Binding-site contacts:
Ligand atom N contacts residue ACE1 of chain 1.I at 1.3 Å.
Ligand atom CE2 contacts residue ARG394 of chain 1.A at 3.6 Å.
Ligand atom CD2 contacts residue MET391 of chain 1.A at 3.6 Å (hydrophobic).
Ligand atom O contacts residue MET391 of chain 1.A at 3.3 Å.
Ligand atom O contacts residue ARG181 of chain 1.A at 3.5 Å (salt-bridge).
Ligand atom OE1 contacts residue VAL393 of chain 1.A at 3.4 Å.
Ligand atom CA contacts residue ARG181 of chain 1.A at 3.5 Å.
Ligand atom CD contacts residue PRO392 of chain 1.A at 3.6 Å (hydrophobic).
Ligand atom CG contacts residue PHE182 of chain 1.A at 3.4 Å (hydrophobic).
Ligand atom O contacts residue NH21 of chain 1.J at 2.3 Å (h-bond).
Ligand atom O contacts residue PHE182 of chain 1.A at 3.3 Å.
Ligand atom CD1 contacts residue ARG183 of chain 1.A at 3.4 Å.
Ligand atom NE2 contacts residue PRO392 of chain 1.A at 2.9 Å (h-bond).
Ligand atom C contacts residue ARG181 of chain 1.A at 3.6 Å.
Ligand atom CD2 contacts residue LEU389 of chain 1.A at 3.5 Å (hydrophobic).
Ligand atom C contacts residue NH21 of chain 1.J at 3.5 Å.
Ligand atom CG contacts residue ARG181 of chain 1.A at 3.6 Å.
Ligand atom CA contacts residue ACE1 of chain 1.I at 2.4 Å.
Ligand atom CZ contacts residue THR179 of chain 1.A at 3.6 Å.
Ligand atom OD2 contacts residue ARG181 of chain 1.A at 2.8 Å (salt-bridge).
Ligand atom CE2 contacts residue THR179 of chain 1.A at 3.3 Å.
Ligand atom CA contacts residue NH21 of chain 1.J at 2.5 Å.
Ligand atom CD1 contacts residue LEU184 of chain 1.A at 3.6 Å (hydrophobic).
Ligand atom OD2 contacts residue PHE182 of chain 1.A at 3.1 Å.
Ligand atom CB contacts residue MET391 of chain 1.A at 3.5 Å (hydrophobic).
Ligand atom NE2 contacts residue MET391 of chain 1.A at 3.0 Å (h-bond).
Ligand atom C contacts residue MET391 of chain 1.A at 3.3 Å (hydrophobic).
Ligand atom N contacts residue ARG181 of chain 1.A at 2.9 Å (salt-bridge).
Ligand atom O contacts residue LEU262 of chain 1.A at 3.6 Å.
Ligand atom CZ contacts residue ARG394 of chain 1.A at 3.5 Å.
Ligand atom O contacts residue NH21 of chain 1.J at 3.2 Å (h-bond).
Ligand atom CD2 contacts residue PRO360 of chain 1.A at 3.6 Å (hydrophobic).
Ligand atom C contacts residue NH21 of chain 1.J at 1.4 Å.
Ligand atom N contacts residue PRO392 of chain 1.A at 3.1 Å (h-bond).
Ligand atom C contacts residue ACE1 of chain 1.I at 3.1 Å.
Ligand atom N contacts residue ACE1 of chain 1.I at 3.2 Å (h-bond).
Ligand atom N contacts residue NH21 of chain 1.J at 3.3 Å (h-bond).
Ligand atom O contacts residue MET391 of chain 1.A at 3.2 Å.
Ligand atom CD2 contacts residue PRO392 of chain 1.A at 3.4 Å (hydrophobic).
Ligand atom CB contacts residue ARG181 of chain 1.A at 3.7 Å.

Sequence of chain 1.A:
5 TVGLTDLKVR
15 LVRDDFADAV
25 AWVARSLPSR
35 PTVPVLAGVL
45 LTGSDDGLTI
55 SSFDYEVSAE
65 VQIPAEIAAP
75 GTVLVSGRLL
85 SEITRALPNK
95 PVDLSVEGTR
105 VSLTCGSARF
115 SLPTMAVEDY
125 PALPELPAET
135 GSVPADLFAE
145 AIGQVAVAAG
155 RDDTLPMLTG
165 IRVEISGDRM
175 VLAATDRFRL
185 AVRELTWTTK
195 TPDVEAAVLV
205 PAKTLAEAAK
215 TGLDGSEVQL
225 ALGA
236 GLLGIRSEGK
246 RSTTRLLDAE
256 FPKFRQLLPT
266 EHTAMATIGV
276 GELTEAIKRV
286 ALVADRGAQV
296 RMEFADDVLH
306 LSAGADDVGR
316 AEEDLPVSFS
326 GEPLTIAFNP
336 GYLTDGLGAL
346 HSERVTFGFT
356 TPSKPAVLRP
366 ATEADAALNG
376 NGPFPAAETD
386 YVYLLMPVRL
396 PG

The protein below binds the small molecule below.
Small molecule (SMILES): CC(C)C[C@H](NC(=O)[C@H](CC(=O)O)NC(=O)[C@H](Cc1ccccc1)NC(=O)[C@@H](N)CCC(N)=O)C(=O)N[C@@H](Cc1ccccc1)C(=O)NCC=O